Sequence of chain 1.A:
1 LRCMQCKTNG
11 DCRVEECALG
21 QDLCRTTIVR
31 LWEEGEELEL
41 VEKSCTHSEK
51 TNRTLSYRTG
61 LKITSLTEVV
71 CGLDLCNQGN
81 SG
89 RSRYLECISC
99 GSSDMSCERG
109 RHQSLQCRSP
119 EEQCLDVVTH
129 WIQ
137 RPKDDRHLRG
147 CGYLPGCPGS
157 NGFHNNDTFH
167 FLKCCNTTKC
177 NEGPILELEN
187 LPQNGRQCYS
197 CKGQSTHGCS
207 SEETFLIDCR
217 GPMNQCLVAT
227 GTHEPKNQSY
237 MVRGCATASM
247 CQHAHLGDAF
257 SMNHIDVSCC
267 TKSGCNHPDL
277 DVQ

This protein binds this small molecule.
Small molecule (SMILES): CC(=O)N[C@@H]1[C@@H](O)[C@H](O)[C@@H](CO)O[C@H]1O

Binding-site contacts:
Ligand atom O5 contacts residue PRO154 of chain 1.A at 4.0 Å.
Ligand atom C5 contacts residue ASN172 of chain 1.A at 3.7 Å.
Ligand atom N2 contacts residue ASN172 of chain 1.A at 3.2 Å (h-bond).
Ligand atom C6 contacts residue ASN172 of chain 1.A at 4.2 Å.
Ligand atom C1 contacts residue PRO154 of chain 1.A at 4.4 Å (hydrophobic).
Ligand atom C3 contacts residue ASN172 of chain 1.A at 3.9 Å.
Ligand atom C2 contacts residue ASN172 of chain 1.A at 2.8 Å.
Ligand atom C1 contacts residue ASN172 of chain 1.A at 1.4 Å.
Ligand atom O5 contacts residue ASN172 of chain 1.A at 2.4 Å (h-bond).
Ligand atom C4 contacts residue ASN172 of chain 1.A at 4.4 Å.
Ligand atom C7 contacts residue ASN172 of chain 1.A at 4.2 Å.
Ligand atom C6 contacts residue PRO154 of chain 1.A at 4.3 Å (hydrophobic).